Binding-site contacts:
Ligand atom N2 contacts residue ASN709 of chain 1.B at 2.8 Å (h-bond).
Ligand atom C1 contacts residue ASN709 of chain 1.B at 1.4 Å.
Ligand atom C5 contacts residue ASN709 of chain 1.B at 3.7 Å.
Ligand atom O5 contacts residue ASN709 of chain 1.B at 2.4 Å (h-bond).
Ligand atom O5 contacts residue ASP796 of chain 1.C at 3.2 Å (salt-bridge).
Ligand atom C3 contacts residue ASN709 of chain 1.B at 3.7 Å.
Ligand atom C2 contacts residue ASN709 of chain 1.B at 2.4 Å.
Ligand atom C8 contacts residue ASN709 of chain 1.B at 4.2 Å.
Ligand atom O7 contacts residue ASN709 of chain 1.B at 3.0 Å (h-bond).
Ligand atom C1 contacts residue ASP796 of chain 1.C at 3.6 Å.
Ligand atom C7 contacts residue ASN709 of chain 1.B at 3.1 Å.
Ligand atom C8 contacts residue ILE1130 of chain 1.B at 4.3 Å (hydrophobic).
Ligand atom C8 contacts residue GLY1131 of chain 1.B at 3.5 Å.
Ligand atom C4 contacts residue ASN709 of chain 1.B at 4.2 Å.

Sequence of chain 1.C:
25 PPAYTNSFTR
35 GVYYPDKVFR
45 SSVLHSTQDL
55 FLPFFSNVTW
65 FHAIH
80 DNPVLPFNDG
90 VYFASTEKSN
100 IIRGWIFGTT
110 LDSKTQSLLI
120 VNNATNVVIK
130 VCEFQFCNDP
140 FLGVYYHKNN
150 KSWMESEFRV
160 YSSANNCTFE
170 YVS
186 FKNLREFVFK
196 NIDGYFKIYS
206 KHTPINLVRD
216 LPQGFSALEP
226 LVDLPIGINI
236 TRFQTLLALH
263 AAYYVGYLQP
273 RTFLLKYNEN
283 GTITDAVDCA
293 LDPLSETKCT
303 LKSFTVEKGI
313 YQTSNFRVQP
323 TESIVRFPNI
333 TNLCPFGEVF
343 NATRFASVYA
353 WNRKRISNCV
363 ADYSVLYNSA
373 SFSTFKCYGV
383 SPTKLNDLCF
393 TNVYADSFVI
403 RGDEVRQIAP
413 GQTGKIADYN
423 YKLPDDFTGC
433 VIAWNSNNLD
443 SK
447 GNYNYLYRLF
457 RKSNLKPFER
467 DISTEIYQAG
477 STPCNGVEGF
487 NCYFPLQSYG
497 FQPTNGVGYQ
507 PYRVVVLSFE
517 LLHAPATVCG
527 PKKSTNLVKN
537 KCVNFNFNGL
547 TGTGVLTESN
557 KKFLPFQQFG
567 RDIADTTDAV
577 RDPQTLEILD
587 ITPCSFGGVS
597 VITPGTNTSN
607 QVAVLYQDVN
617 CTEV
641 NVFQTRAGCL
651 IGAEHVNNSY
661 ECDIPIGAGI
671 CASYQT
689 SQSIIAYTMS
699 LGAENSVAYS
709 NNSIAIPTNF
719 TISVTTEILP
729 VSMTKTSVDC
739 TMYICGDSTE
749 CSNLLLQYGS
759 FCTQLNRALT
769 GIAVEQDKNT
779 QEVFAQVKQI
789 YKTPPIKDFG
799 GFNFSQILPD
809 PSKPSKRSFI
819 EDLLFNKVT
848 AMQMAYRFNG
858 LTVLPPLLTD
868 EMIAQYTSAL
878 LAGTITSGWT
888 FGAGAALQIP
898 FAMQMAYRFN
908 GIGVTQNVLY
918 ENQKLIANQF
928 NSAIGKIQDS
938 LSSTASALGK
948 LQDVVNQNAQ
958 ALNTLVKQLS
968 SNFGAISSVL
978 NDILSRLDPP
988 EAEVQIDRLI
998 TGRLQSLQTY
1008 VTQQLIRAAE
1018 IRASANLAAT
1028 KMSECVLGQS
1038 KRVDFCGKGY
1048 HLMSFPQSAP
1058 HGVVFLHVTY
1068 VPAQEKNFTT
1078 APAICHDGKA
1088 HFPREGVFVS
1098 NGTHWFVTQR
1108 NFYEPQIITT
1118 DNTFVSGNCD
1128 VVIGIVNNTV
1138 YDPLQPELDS

Sequence of chain 1.B:
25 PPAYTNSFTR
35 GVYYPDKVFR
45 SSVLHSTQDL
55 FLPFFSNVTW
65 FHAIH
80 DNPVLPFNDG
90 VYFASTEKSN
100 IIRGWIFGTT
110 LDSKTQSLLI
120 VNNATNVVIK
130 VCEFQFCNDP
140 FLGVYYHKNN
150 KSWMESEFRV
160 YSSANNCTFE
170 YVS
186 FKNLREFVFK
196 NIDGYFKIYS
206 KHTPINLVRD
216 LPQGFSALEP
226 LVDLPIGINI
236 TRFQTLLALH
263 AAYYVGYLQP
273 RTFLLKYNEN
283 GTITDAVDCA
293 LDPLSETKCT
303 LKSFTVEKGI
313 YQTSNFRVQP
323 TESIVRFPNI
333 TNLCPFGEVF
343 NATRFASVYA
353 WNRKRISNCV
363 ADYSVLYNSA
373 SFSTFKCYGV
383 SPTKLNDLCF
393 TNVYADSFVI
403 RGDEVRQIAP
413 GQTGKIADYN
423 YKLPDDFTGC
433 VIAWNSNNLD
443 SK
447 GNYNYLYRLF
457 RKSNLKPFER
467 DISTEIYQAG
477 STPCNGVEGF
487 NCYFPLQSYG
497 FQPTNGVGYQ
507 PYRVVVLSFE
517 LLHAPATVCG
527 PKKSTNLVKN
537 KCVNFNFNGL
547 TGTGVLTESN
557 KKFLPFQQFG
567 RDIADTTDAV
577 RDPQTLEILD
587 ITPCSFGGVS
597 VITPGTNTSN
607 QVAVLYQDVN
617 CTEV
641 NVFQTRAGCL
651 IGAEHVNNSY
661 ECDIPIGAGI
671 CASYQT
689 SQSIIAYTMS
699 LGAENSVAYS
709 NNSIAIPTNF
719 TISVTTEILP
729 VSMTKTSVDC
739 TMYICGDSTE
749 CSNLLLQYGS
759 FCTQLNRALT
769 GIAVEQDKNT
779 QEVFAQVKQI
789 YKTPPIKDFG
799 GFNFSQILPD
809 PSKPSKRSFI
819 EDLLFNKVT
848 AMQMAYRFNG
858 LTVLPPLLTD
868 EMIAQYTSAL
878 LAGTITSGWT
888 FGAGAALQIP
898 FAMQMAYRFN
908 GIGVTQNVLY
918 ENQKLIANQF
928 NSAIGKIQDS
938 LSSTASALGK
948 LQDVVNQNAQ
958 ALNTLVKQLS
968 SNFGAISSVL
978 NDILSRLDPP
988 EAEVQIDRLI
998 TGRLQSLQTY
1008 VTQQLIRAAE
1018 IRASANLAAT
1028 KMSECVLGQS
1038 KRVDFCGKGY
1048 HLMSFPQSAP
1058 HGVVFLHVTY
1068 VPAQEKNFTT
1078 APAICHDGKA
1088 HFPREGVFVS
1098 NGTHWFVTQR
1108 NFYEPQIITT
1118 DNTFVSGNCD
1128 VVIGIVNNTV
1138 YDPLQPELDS

This protein binds this small molecule.
Small molecule (SMILES): CC(=O)N[C@@H]1[C@@H](O)[C@H](O)[C@@H](CO)O[C@H]1O